Sequence of chain 1.A:
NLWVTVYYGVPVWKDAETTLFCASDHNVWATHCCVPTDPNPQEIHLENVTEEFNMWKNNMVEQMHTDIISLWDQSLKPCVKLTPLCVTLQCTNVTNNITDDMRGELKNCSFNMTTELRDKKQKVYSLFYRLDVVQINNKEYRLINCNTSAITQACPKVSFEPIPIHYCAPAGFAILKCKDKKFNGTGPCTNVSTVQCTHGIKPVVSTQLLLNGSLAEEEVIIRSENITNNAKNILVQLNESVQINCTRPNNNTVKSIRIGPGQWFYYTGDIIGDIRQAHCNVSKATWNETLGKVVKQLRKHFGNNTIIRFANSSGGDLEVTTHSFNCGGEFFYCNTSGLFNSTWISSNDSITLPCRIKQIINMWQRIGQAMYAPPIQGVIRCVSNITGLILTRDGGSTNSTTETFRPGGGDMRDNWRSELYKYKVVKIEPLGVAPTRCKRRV

Binding-site contacts:
Ligand atom C1 contacts residue LYS231 of chain 1.A at 4.1 Å.
Ligand atom O7 contacts residue ASN243 of chain 1.A at 3.0 Å (h-bond).
Ligand atom C4 contacts residue ASN243 of chain 1.A at 4.2 Å.
Ligand atom C7 contacts residue ASN243 of chain 1.A at 3.3 Å.
Ligand atom C2 contacts residue ASN243 of chain 1.A at 2.5 Å.
Ligand atom C1 contacts residue ASN243 of chain 1.A at 1.4 Å.
Ligand atom O5 contacts residue ASN243 of chain 1.A at 2.4 Å (h-bond).
Ligand atom O5 contacts residue LYS231 of chain 1.A at 3.4 Å.
Ligand atom O7 contacts residue HIS87 of chain 1.A at 3.9 Å.
Ligand atom C6 contacts residue LYS231 of chain 1.A at 3.7 Å.
Ligand atom C5 contacts residue ASN243 of chain 1.A at 3.7 Å.
Ligand atom C3 contacts residue ASN243 of chain 1.A at 3.8 Å.
Ligand atom N2 contacts residue ASN243 of chain 1.A at 2.9 Å (h-bond).
Ligand atom C5 contacts residue LYS231 of chain 1.A at 3.9 Å.

This small molecule binds to this protein.
Small molecule (SMILES): CC(=O)N[C@@H]1[C@@H](O)[C@H](O)[C@@H](CO)O[C@H]1O